The protein below binds the small molecule below.
Small molecule (SMILES): Nc1nc2c(ncn2[C@@H]2O[C@H](CO[P](=O)(O)O[P](=O)(O)NP(=O)(O)O)[C@@H](O)[C@H]2O)c(=O)[nH]1

Binding-site contacts:
Ligand atom O2B contacts residue LYS17 of chain 1.A at 2.8 Å (salt-bridge).
Ligand atom N1 contacts residue ASP120 of chain 1.A at 2.8 Å (salt-bridge).
Ligand atom O2' contacts residue VAL30 of chain 1.A at 2.6 Å (h-bond).
Ligand atom O6 contacts residue ASP120 of chain 1.A at 3.4 Å (salt-bridge).
Ligand atom O3G contacts residue LYS17 of chain 1.A at 2.7 Å (salt-bridge).
Ligand atom O1B contacts residue MG1 of chain 1.D at 1.9 Å.
Ligand atom O6 contacts residue ASN117 of chain 1.A at 3.4 Å (h-bond).
Ligand atom PG contacts residue MG1 of chain 1.D at 3.1 Å.
Ligand atom O3G contacts residue GLY61 of chain 1.A at 2.9 Å (h-bond).
Ligand atom O4' contacts residue LYS118 of chain 1.A at 3.1 Å (salt-bridge).
Ligand atom O3' contacts residue ASP31 of chain 1.A at 2.9 Å (salt-bridge).
Ligand atom N7 contacts residue ASN117 of chain 1.A at 3.1 Å (h-bond).
Ligand atom O1A contacts residue ALA19 of chain 1.A at 2.8 Å (h-bond).
Ligand atom O1G contacts residue THR36 of chain 1.A at 2.9 Å (h-bond).
Ligand atom O1A contacts residue GLY16 of chain 1.A at 3.3 Å.
Ligand atom O1G contacts residue MG1 of chain 1.D at 2.0 Å.
Ligand atom O6 contacts residue SER146 of chain 1.A at 3.5 Å.
Ligand atom O1B contacts residue LYS17 of chain 1.A at 3.5 Å (salt-bridge).
Ligand atom C3' contacts residue GLU32 of chain 1.A at 3.5 Å.
Ligand atom O2' contacts residue ASP31 of chain 1.A at 3.1 Å (salt-bridge).
Ligand atom O6 contacts residue LYS118 of chain 1.A at 3.3 Å.
Ligand atom C6 contacts residue ASP120 of chain 1.A at 3.5 Å.
Ligand atom O2B contacts residue GLY14 of chain 1.A at 3.5 Å (h-bond).
Ligand atom O2B contacts residue GLY16 of chain 1.A at 3.0 Å (h-bond).
Ligand atom N3B contacts residue MG1 of chain 1.D at 3.2 Å.
Ligand atom N2 contacts residue ASP120 of chain 1.A at 2.9 Å (salt-bridge).
Ligand atom O3A contacts residue GLY16 of chain 1.A at 3.1 Å (h-bond).
Ligand atom O3G contacts residue GLY13 of chain 1.A at 3.4 Å.
Ligand atom C8 contacts residue ALA19 of chain 1.A at 3.5 Å (hydrophobic).
Ligand atom PB contacts residue MG1 of chain 1.D at 3.1 Å.
Ligand atom O1B contacts residue SER18 of chain 1.A at 3.0 Å (h-bond).
Ligand atom O2B contacts residue VAL15 of chain 1.A at 3.3 Å (h-bond).
Ligand atom O2' contacts residue PHE29 of chain 1.A at 3.3 Å.
Ligand atom O2G contacts residue PRO35 of chain 1.A at 3.4 Å.
Ligand atom O6 contacts residue ALA147 of chain 1.A at 2.9 Å (h-bond).
Ligand atom C2' contacts residue VAL30 of chain 1.A at 3.5 Å (hydrophobic).
Ligand atom O2G contacts residue GLN62 of chain 1.A at 2.8 Å (h-bond).
Ligand atom N3B contacts residue GLY14 of chain 1.A at 3.1 Å (h-bond).
Ligand atom O1A contacts residue SER18 of chain 1.A at 3.3 Å (h-bond).
Ligand atom C5' contacts residue GLY14 of chain 1.A at 3.5 Å.

Sequence of chain 1.A:
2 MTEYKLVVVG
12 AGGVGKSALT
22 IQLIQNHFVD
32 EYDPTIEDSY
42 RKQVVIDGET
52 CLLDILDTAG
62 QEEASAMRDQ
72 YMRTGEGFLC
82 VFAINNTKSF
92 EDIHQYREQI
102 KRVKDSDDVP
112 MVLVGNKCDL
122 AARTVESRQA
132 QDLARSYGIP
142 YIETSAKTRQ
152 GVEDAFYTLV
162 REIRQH